A small-molecule ligand and the protein it binds are described below.
Small molecule (SMILES): CC(=O)N[C@H]1CO[C@H](C)[C@@H](O[C@@H]2O[C@H](CO)[C@@H](O[C@@H]3OCC[C@H](O[C@H]4O[C@H](CO)[C@@H](O)[C@H](O)[C@@H]4O)[C@@H]3O)[C@H](O)[C@H]2NC=O)[C@@H]1O

Binding-site contacts:
Ligand atom C6 contacts residue ILE432 of chain 1.E at 4.5 Å (hydrophobic).
Ligand atom C5 contacts residue GLY424 of chain 1.E at 3.9 Å.
Ligand atom O7 contacts residue ASN326 of chain 1.E at 4.3 Å.
Ligand atom C5 contacts residue ASP422 of chain 1.E at 4.5 Å.
Ligand atom O5 contacts residue ASN326 of chain 1.E at 4.4 Å.
Ligand atom C7 contacts residue NAG1 of chain 1.QA at 3.5 Å.
Ligand atom C1 contacts residue ARG434 of chain 1.E at 4.2 Å.
Ligand atom C4 contacts residue NAG2 of chain 1.QA at 3.5 Å.
Ligand atom C6 contacts residue GLY424 of chain 1.E at 3.5 Å.
Ligand atom O3 contacts residue NAG2 of chain 1.QA at 3.4 Å.
Ligand atom O7 contacts residue NAG1 of chain 1.QA at 2.8 Å.
Ligand atom O5 contacts residue ILE432 of chain 1.E at 4.3 Å.
Ligand atom C3 contacts residue NAG2 of chain 1.QA at 3.4 Å.
Ligand atom C1 contacts residue ASP422 of chain 1.E at 4.2 Å.
Ligand atom O7 contacts residue GLN327 of chain 1.E at 4.4 Å.
Ligand atom C6 contacts residue THR425 of chain 1.E at 3.9 Å.
Ligand atom O5 contacts residue ASP422 of chain 1.E at 3.9 Å.
Ligand atom O4 contacts residue NAG2 of chain 1.QA at 2.6 Å.
Ligand atom C5 contacts residue NAG2 of chain 1.QA at 4.1 Å.

Sequence of chain 1.E:
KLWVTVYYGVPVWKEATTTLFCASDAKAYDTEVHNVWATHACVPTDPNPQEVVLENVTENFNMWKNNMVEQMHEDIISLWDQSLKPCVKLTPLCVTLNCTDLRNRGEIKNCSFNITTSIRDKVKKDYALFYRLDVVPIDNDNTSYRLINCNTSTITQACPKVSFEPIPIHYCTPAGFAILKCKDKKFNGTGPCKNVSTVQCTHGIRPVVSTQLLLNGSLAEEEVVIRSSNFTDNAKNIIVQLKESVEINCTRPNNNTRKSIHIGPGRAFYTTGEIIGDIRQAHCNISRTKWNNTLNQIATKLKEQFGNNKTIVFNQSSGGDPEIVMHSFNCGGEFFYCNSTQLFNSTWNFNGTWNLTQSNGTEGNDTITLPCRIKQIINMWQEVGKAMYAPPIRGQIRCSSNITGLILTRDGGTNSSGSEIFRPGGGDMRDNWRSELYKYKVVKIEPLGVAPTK